Binding-site contacts:
Ligand atom N2 contacts residue ASN280 of chain 1.A at 2.9 Å (h-bond).
Ligand atom O5 contacts residue ASN280 of chain 1.A at 2.4 Å (h-bond).
Ligand atom C7 contacts residue ASN280 of chain 1.A at 3.7 Å.
Ligand atom C1 contacts residue ASN280 of chain 1.A at 1.4 Å.
Ligand atom C6 contacts residue GLU279 of chain 1.A at 4.4 Å.
Ligand atom C4 contacts residue ASN280 of chain 1.A at 4.3 Å.
Ligand atom O7 contacts residue ASN280 of chain 1.A at 3.9 Å.
Ligand atom C2 contacts residue ASN280 of chain 1.A at 2.5 Å.
Ligand atom C3 contacts residue ASN280 of chain 1.A at 3.8 Å.
Ligand atom C5 contacts residue ASN280 of chain 1.A at 3.7 Å.

The protein below binds the small molecule below.
Small molecule (SMILES): CC(=O)N[C@@H]1[C@@H](O)[C@H](O)[C@@H](CO)O[C@H]1O

Sequence of chain 1.A:
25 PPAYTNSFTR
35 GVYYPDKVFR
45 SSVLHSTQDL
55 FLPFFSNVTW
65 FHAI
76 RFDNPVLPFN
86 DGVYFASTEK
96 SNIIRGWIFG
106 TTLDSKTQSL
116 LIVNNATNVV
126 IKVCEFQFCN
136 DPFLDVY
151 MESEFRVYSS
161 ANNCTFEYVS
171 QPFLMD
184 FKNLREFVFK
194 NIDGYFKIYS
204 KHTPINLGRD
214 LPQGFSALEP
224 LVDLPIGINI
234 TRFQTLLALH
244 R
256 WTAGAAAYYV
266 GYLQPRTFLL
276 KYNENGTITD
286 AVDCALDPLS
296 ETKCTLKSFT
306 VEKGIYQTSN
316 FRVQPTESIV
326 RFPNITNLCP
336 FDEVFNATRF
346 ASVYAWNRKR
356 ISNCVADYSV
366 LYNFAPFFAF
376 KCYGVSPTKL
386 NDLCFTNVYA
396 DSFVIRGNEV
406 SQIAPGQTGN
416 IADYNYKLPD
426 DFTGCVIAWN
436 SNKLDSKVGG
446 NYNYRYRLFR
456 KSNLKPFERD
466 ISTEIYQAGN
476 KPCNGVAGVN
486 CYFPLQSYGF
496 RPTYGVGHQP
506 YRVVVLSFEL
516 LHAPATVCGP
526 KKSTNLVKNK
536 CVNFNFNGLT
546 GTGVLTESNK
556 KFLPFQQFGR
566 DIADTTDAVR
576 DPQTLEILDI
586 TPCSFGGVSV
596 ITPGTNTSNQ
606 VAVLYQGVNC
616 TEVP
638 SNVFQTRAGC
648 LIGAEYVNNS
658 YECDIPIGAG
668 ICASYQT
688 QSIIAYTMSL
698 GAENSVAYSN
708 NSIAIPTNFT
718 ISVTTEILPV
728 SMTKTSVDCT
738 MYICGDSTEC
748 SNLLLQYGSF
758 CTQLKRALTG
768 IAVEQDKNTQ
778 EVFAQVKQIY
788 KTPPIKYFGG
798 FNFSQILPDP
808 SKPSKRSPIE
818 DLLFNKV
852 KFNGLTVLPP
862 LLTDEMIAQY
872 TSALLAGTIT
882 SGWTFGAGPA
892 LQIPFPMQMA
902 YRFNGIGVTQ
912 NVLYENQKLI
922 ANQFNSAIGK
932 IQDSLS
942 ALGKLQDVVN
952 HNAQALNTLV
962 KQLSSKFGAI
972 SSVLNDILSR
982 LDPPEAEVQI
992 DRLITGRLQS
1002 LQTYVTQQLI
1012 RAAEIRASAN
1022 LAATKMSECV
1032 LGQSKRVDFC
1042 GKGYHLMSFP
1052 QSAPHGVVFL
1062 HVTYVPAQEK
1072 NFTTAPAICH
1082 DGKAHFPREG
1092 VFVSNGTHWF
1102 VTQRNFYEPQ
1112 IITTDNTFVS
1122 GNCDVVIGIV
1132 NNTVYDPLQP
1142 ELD